Binding-site contacts:
Ligand atom C4 contacts residue NAG1 of chain 34.X at 3.2 Å.
Ligand atom O6 contacts residue NAG1 of chain 34.X at 3.0 Å.
Ligand atom C7 contacts residue SER70 of chain 34.D at 4.4 Å.
Ligand atom C2 contacts residue VAL31 of chain 34.D at 4.0 Å (hydrophobic).
Ligand atom O7 contacts residue ASN69 of chain 34.D at 3.8 Å.
Ligand atom C5 contacts residue ASN69 of chain 34.D at 3.7 Å.
Ligand atom C5 contacts residue VAL31 of chain 34.D at 4.2 Å (hydrophobic).
Ligand atom N2 contacts residue ASN69 of chain 34.D at 4.3 Å.
Ligand atom O4 contacts residue VAL31 of chain 34.D at 3.3 Å.
Ligand atom C4 contacts residue VAL31 of chain 34.D at 3.8 Å (hydrophobic).
Ligand atom N2 contacts residue VAL31 of chain 34.D at 4.0 Å.
Ligand atom C7 contacts residue ASN69 of chain 34.D at 3.8 Å.
Ligand atom C1 contacts residue ASN69 of chain 34.D at 2.7 Å.
Ligand atom C6 contacts residue MET33 of chain 34.D at 3.5 Å (hydrophobic).
Ligand atom C6 contacts residue NAG1 of chain 34.X at 4.3 Å.
Ligand atom C6 contacts residue LEU24 of chain 34.D at 4.5 Å (hydrophobic).
Ligand atom O1 contacts residue MET33 of chain 34.D at 3.9 Å.
Ligand atom O1 contacts residue SER70 of chain 34.D at 4.2 Å.
Ligand atom O4 contacts residue NAG1 of chain 34.X at 3.0 Å.
Ligand atom O3 contacts residue NAG1 of chain 34.X at 2.6 Å (h-bond).
Ligand atom C5 contacts residue NAG1 of chain 34.X at 4.4 Å.
Ligand atom O1 contacts residue VAL31 of chain 34.D at 3.4 Å (h-bond).
Ligand atom O1 contacts residue ASN69 of chain 34.D at 2.1 Å (h-bond).
Ligand atom C8 contacts residue SER70 of chain 34.D at 3.7 Å.
Ligand atom C2 contacts residue ASN69 of chain 34.D at 4.2 Å.
Ligand atom C3 contacts residue VAL31 of chain 34.D at 3.0 Å (hydrophobic).
Ligand atom C5 contacts residue MET33 of chain 34.D at 3.7 Å (hydrophobic).
Ligand atom C6 contacts residue ASN69 of chain 34.D at 4.4 Å.
Ligand atom O5 contacts residue ASN69 of chain 34.D at 2.8 Å (h-bond).
Ligand atom C8 contacts residue ASN69 of chain 34.D at 3.4 Å.
Ligand atom O3 contacts residue VAL31 of chain 34.D at 3.6 Å.
Ligand atom C3 contacts residue NAG1 of chain 34.X at 3.7 Å.
Ligand atom O5 contacts residue MET33 of chain 34.D at 4.2 Å.
Ligand atom C8 contacts residue ARG57 of chain 34.D at 4.2 Å.
Ligand atom C1 contacts residue VAL31 of chain 34.D at 4.3 Å (hydrophobic).

A small-molecule ligand and the protein it binds are described below.
Small molecule (SMILES): CC(=O)N[C@@H]1[C@@H](O)[C@H](O)[C@@H](CO)O[C@H]1O

Sequence of chain 34.D:
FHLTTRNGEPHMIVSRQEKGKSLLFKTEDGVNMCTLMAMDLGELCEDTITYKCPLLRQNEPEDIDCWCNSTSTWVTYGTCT